Sequence of chain 1.A:
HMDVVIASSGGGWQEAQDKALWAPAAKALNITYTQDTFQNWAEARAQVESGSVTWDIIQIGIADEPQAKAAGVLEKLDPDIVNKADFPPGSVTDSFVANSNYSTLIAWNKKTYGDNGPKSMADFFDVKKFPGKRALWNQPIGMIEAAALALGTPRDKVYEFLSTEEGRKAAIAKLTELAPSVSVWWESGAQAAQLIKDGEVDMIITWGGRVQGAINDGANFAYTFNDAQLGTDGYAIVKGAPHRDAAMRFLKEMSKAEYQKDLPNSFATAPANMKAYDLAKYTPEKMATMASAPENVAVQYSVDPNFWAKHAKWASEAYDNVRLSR

This protein binds this small molecule.
Small molecule (SMILES): NC(=O)CC[C@H](NC[C@@]1(O)OC[C@@H](O)[C@@H](O)[C@@H]1O)C(=O)O

Binding-site contacts:
Ligand atom OAQ contacts residue GLN78 of chain 1.A at 2.9 Å (h-bond).
Ligand atom C contacts residue TRP226 of chain 1.A at 3.3 Å (hydrophobic).
Ligand atom O contacts residue TRP32 of chain 1.A at 3.2 Å.
Ligand atom OAQ contacts residue ASP252 of chain 1.A at 2.6 Å (salt-bridge).
Ligand atom NE2 contacts residue SER119 of chain 1.A at 2.7 Å (h-bond).
Ligand atom CAO contacts residue ASP83 of chain 1.A at 3.6 Å.
Ligand atom O contacts residue SER28 of chain 1.A at 3.2 Å (h-bond).
Ligand atom CA contacts residue ASP252 of chain 1.A at 3.6 Å.
Ligand atom NE2 contacts residue TRP32 of chain 1.A at 3.2 Å.
Ligand atom O contacts residue TRP226 of chain 1.A at 3.6 Å.
Ligand atom CAH contacts residue GLN58 of chain 1.A at 3.7 Å.
Ligand atom CB contacts residue ASP252 of chain 1.A at 3.4 Å.
Ligand atom OAC contacts residue PHE57 of chain 1.A at 3.6 Å.
Ligand atom CAF contacts residue SER28 of chain 1.A at 3.7 Å.
Ligand atom OXT contacts residue ARG229 of chain 1.A at 2.8 Å (salt-bridge).
Ligand atom OE1 contacts residue THR288 of chain 1.A at 2.7 Å (h-bond).
Ligand atom CG contacts residue ASP252 of chain 1.A at 3.5 Å.
Ligand atom OAI contacts residue GLN58 of chain 1.A at 2.9 Å (h-bond).
Ligand atom OAB contacts residue GLN78 of chain 1.A at 2.8 Å (h-bond).
Ligand atom O contacts residue ARG229 of chain 1.A at 2.8 Å (salt-bridge).
Ligand atom OXT contacts residue TRP226 of chain 1.A at 3.3 Å.
Ligand atom OAC contacts residue SER28 of chain 1.A at 3.3 Å.
Ligand atom OXT contacts residue CA1 of chain 1.H at 2.9 Å.
Ligand atom N contacts residue ASP252 of chain 1.A at 2.8 Å (salt-bridge).
Ligand atom CD contacts residue ASP252 of chain 1.A at 3.7 Å.
Ligand atom OAC contacts residue GLN58 of chain 1.A at 3.2 Å (h-bond).
Ligand atom C contacts residue ARG229 of chain 1.A at 3.5 Å.
Ligand atom NE2 contacts residue THR288 of chain 1.A at 3.6 Å.
Ligand atom NE2 contacts residue ASP252 of chain 1.A at 3.0 Å (salt-bridge).
Ligand atom CB contacts residue CA1 of chain 1.H at 3.7 Å.
Ligand atom CB contacts residue TYR121 of chain 1.A at 3.5 Å (hydrophobic).
Ligand atom OE1 contacts residue TYR121 of chain 1.A at 3.6 Å.
Ligand atom CA contacts residue TRP226 of chain 1.A at 3.6 Å (hydrophobic).
Ligand atom CAL contacts residue ASP252 of chain 1.A at 3.6 Å.
Ligand atom CG contacts residue TRP32 of chain 1.A at 3.5 Å (hydrophobic).
Ligand atom OAB contacts residue SER28 of chain 1.A at 2.7 Å (h-bond).
Ligand atom CD contacts residue THR288 of chain 1.A at 3.5 Å.
Ligand atom CAM contacts residue ASP252 of chain 1.A at 3.6 Å.
Ligand atom OAI contacts residue TRP156 of chain 1.A at 3.4 Å.
Ligand atom CD contacts residue TRP32 of chain 1.A at 3.7 Å (hydrophobic).